Binding-site contacts:
Ligand atom O contacts residue CYS80 of chain 1.A at 3.9 Å.
Ligand atom CAC contacts residue PRO34 of chain 1.A at 4.3 Å (hydrophobic).
Ligand atom CAJ contacts residue PRO34 of chain 1.A at 3.8 Å (hydrophobic).
Ligand atom N contacts residue ILE28 of chain 1.A at 3.0 Å (h-bond).
Ligand atom NAH contacts residue ASN84 of chain 1.A at 4.3 Å.
Ligand atom CAE contacts residue VAL33 of chain 1.A at 4.5 Å (hydrophobic).
Ligand atom CAD contacts residue VAL33 of chain 1.A at 4.0 Å (hydrophobic).
Ligand atom CAJ contacts residue PHE90 of chain 1.A at 4.4 Å (hydrophobic).
Ligand atom CAC contacts residue PHE90 of chain 1.A at 4.0 Å (hydrophobic).
Ligand atom C contacts residue ASN84 of chain 1.A at 3.9 Å.
Ligand atom C contacts residue VAL33 of chain 1.A at 4.0 Å (hydrophobic).
Ligand atom NAH contacts residue VAL33 of chain 1.A at 3.9 Å.
Ligand atom CA contacts residue ILE28 of chain 1.A at 3.6 Å (hydrophobic).
Ligand atom C contacts residue PHE90 of chain 1.A at 4.1 Å (hydrophobic).
Ligand atom CAE contacts residue ILE28 of chain 1.A at 4.3 Å (hydrophobic).
Ligand atom CAL contacts residue ILE28 of chain 1.A at 4.1 Å (hydrophobic).
Ligand atom CA contacts residue PHE90 of chain 1.A at 4.1 Å (hydrophobic).
Ligand atom O contacts residue VAL33 of chain 1.A at 4.4 Å.
Ligand atom CA contacts residue VAL33 of chain 1.A at 3.8 Å (hydrophobic).
Ligand atom CAC contacts residue VAL38 of chain 1.A at 4.0 Å (hydrophobic).
Ligand atom CAK contacts residue VAL38 of chain 1.A at 4.4 Å (hydrophobic).
Ligand atom N contacts residue PHE90 of chain 1.A at 4.1 Å.
Ligand atom CAE contacts residue PRO34 of chain 1.A at 3.9 Å (hydrophobic).
Ligand atom CAK contacts residue VAL33 of chain 1.A at 3.7 Å (hydrophobic).
Ligand atom CA contacts residue CYS80 of chain 1.A at 4.5 Å (hydrophobic).
Ligand atom NAH contacts residue PHE90 of chain 1.A at 4.0 Å.
Ligand atom O contacts residue TYR41 of chain 1.A at 4.2 Å.
Ligand atom CAE contacts residue PHE90 of chain 1.A at 4.2 Å (hydrophobic).
Ligand atom O contacts residue ASN84 of chain 1.A at 3.0 Å (h-bond).
Ligand atom CAD contacts residue PHE90 of chain 1.A at 3.7 Å (hydrophobic).
Ligand atom CAL contacts residue VAL33 of chain 1.A at 3.9 Å (hydrophobic).
Ligand atom CAL contacts residue PHE90 of chain 1.A at 3.8 Å (hydrophobic).
Ligand atom CAD contacts residue VAL38 of chain 1.A at 3.6 Å (hydrophobic).
Ligand atom BR1 contacts residue PRO34 of chain 1.A at 3.8 Å.
Ligand atom N contacts residue VAL33 of chain 1.A at 3.7 Å.
Ligand atom CAK contacts residue PHE90 of chain 1.A at 3.7 Å (hydrophobic).

A protein and the small-molecule ligand that binds it are described below.
Small molecule (SMILES): O=C1CNc2cc(Br)ccc2N1

Sequence of chain 1.A:
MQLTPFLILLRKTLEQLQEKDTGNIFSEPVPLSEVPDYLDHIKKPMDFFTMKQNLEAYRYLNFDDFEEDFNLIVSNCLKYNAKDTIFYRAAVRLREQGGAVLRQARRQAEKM